The small molecule below binds the protein below.
Small molecule (SMILES): O=C(O)[C@H]1O[C@@H](O)[C@H](O)[C@@H](O)[C@@H]1O

Sequence of chain 1.B:
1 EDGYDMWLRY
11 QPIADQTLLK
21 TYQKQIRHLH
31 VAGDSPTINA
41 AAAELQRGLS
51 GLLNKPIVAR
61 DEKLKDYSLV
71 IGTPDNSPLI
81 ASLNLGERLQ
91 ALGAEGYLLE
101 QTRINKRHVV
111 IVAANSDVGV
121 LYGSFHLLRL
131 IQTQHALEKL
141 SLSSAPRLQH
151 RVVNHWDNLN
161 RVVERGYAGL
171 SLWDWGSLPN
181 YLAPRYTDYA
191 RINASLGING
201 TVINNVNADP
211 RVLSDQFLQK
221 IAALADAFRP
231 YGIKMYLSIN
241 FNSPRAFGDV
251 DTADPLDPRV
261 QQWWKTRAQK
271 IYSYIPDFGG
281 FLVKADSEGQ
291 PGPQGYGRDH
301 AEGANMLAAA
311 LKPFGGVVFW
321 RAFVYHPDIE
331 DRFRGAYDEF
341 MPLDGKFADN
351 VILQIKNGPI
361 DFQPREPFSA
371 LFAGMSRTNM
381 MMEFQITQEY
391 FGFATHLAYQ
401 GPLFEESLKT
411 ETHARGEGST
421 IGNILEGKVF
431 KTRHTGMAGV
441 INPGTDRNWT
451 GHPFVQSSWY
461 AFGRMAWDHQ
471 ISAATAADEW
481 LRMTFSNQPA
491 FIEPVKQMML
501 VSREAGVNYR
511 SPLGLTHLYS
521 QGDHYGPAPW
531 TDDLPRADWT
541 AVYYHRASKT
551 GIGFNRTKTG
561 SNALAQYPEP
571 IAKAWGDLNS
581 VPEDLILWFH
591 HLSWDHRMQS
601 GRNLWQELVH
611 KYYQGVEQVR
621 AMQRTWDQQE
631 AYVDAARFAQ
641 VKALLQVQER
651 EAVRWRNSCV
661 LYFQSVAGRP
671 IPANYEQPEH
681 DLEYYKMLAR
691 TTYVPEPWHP

Binding-site contacts:
Ligand atom C3 contacts residue GLU164 of chain 1.B at 3.7 Å.
Ligand atom O6A contacts residue LYS356 of chain 1.B at 2.6 Å (salt-bridge).
Ligand atom O1 contacts residue LYS356 of chain 1.B at 3.8 Å.
Ligand atom C6 contacts residue PHE323 of chain 1.B at 3.4 Å (hydrophobic).
Ligand atom O6A contacts residue ARG321 of chain 1.B at 2.7 Å (salt-bridge).
Ligand atom O1 contacts residue GLU389 of chain 1.B at 2.8 Å (salt-bridge).
Ligand atom O2 contacts residue GLU389 of chain 1.B at 2.6 Å (salt-bridge).
Ligand atom C6 contacts residue LYS284 of chain 1.B at 3.7 Å.
Ligand atom O4 contacts residue LYS284 of chain 1.B at 3.0 Å (salt-bridge).
Ligand atom C1 contacts residue ASP361 of chain 1.B at 3.4 Å.
Ligand atom O1 contacts residue ASP361 of chain 1.B at 2.5 Å (salt-bridge).
Ligand atom C5 contacts residue GLU288 of chain 1.B at 3.8 Å.
Ligand atom O2 contacts residue HIS524 of chain 1.B at 3.8 Å.
Ligand atom C2 contacts residue ARG165 of chain 1.B at 3.7 Å.
Ligand atom C5 contacts residue PHE323 of chain 1.B at 3.7 Å (hydrophobic).
Ligand atom O1 contacts residue TYR390 of chain 1.B at 3.9 Å.
Ligand atom O3 contacts residue GLU164 of chain 1.B at 2.7 Å (salt-bridge).
Ligand atom C3 contacts residue XYP2 of chain 1.D at 3.8 Å.
Ligand atom C4 contacts residue TRP156 of chain 1.B at 3.8 Å (hydrophobic).
Ligand atom O6B contacts residue PHE323 of chain 1.B at 3.6 Å.
Ligand atom C2 contacts residue XYP2 of chain 1.D at 3.8 Å.
Ligand atom C1 contacts residue GLU389 of chain 1.B at 3.7 Å.
Ligand atom C6 contacts residue LYS356 of chain 1.B at 3.6 Å.
Ligand atom O4 contacts residue GLU164 of chain 1.B at 3.6 Å (salt-bridge).
Ligand atom O2 contacts residue XYP1 of chain 1.D at 3.5 Å (h-bond).
Ligand atom O6A contacts residue TRP156 of chain 1.B at 3.6 Å.
Ligand atom O2 contacts residue XYP2 of chain 1.D at 3.4 Å (h-bond).
Ligand atom O6B contacts residue LYS284 of chain 1.B at 2.7 Å (salt-bridge).
Ligand atom C2 contacts residue GLU389 of chain 1.B at 3.3 Å.
Ligand atom O4 contacts residue ASN207 of chain 1.B at 3.2 Å (h-bond).
Ligand atom C6 contacts residue ARG321 of chain 1.B at 3.5 Å.
Ligand atom O3 contacts residue ARG165 of chain 1.B at 3.0 Å (salt-bridge).
Ligand atom O5 contacts residue TRP156 of chain 1.B at 3.6 Å.
Ligand atom O6A contacts residue PHE323 of chain 1.B at 3.6 Å.
Ligand atom O6B contacts residue VAL206 of chain 1.B at 3.7 Å.
Ligand atom O6B contacts residue ARG321 of chain 1.B at 3.0 Å (salt-bridge).
Ligand atom C1 contacts residue XYP2 of chain 1.D at 3.6 Å.
Ligand atom O5 contacts residue LYS356 of chain 1.B at 3.1 Å (salt-bridge).
Ligand atom O2 contacts residue ARG165 of chain 1.B at 2.9 Å (salt-bridge).
Ligand atom O5 contacts residue ASP361 of chain 1.B at 3.6 Å (salt-bridge).